A protein and the small-molecule ligand that binds it are described below.
Small molecule (SMILES): Nc1ccn([C@@H]2O[C@H](CO[P](=O)(O)O[C@H]3[C@@H](O)[C@H](n4ccc(N)nc4=O)O[C@@H]3CO[P](=O)(O)O[C@H]3[C@@H](O)[C@H](n4ccc(N)nc4=O)O[C@@H]3CO)[C@@H](O)[C@H]2O)c(=O)n1

Sequence of chain 1.B:
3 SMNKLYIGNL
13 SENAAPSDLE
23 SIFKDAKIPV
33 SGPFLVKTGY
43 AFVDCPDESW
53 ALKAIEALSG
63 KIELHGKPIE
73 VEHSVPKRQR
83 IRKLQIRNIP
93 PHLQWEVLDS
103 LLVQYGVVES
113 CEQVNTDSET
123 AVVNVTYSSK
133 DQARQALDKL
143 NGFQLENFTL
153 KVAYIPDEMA

Sequence of chain 1.A:
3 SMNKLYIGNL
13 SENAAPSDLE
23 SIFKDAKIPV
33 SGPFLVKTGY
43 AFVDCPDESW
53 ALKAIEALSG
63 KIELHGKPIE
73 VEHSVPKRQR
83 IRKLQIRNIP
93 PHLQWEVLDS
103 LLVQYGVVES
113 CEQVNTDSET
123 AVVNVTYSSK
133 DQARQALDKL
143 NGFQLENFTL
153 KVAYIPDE

Binding-site contacts:
Ligand atom C2' contacts residue GLU148 of chain 1.B at 3.5 Å.
Ligand atom C4' contacts residue TYR42 of chain 1.A at 3.6 Å (hydrophobic).
Ligand atom O4' contacts residue TYR8 of chain 1.A at 3.3 Å.
Ligand atom C5 contacts residue ARG82 of chain 1.A at 3.8 Å.
Ligand atom N3 contacts residue HIS75 of chain 1.A at 3.7 Å.
Ligand atom O2 contacts residue VAL77 of chain 1.A at 3.5 Å (h-bond).
Ligand atom C2 contacts residue GLU148 of chain 1.B at 3.6 Å.
Ligand atom N4 contacts residue GLU74 of chain 1.A at 3.2 Å (salt-bridge).
Ligand atom O2' contacts residue LYS39 of chain 1.A at 3.8 Å.
Ligand atom O2' contacts residue GLU148 of chain 1.B at 3.1 Å (salt-bridge).
Ligand atom O2 contacts residue PHE44 of chain 1.A at 3.5 Å.
Ligand atom N3 contacts residue TYR8 of chain 1.A at 3.4 Å.
Ligand atom O2 contacts residue SER76 of chain 1.A at 2.8 Å (h-bond).
Ligand atom N4 contacts residue HIS75 of chain 1.A at 2.9 Å (h-bond).
Ligand atom C6 contacts residue PHE44 of chain 1.A at 3.5 Å (hydrophobic).
Ligand atom C4 contacts residue TYR8 of chain 1.A at 3.4 Å (hydrophobic).
Ligand atom C2 contacts residue SER76 of chain 1.A at 3.6 Å.
Ligand atom C2' contacts residue ARG82 of chain 1.A at 3.6 Å.
Ligand atom C2 contacts residue TYR8 of chain 1.A at 3.6 Å (hydrophobic).
Ligand atom C6 contacts residue ARG82 of chain 1.A at 3.5 Å.
Ligand atom C2 contacts residue VAL77 of chain 1.A at 3.6 Å (hydrophobic).
Ligand atom O2' contacts residue ARG82 of chain 1.A at 3.2 Å (salt-bridge).
Ligand atom O2 contacts residue GLU148 of chain 1.B at 2.9 Å (salt-bridge).
Ligand atom C2 contacts residue LEU37 of chain 1.A at 3.8 Å (hydrophobic).
Ligand atom P contacts residue TYR8 of chain 1.A at 3.4 Å.
Ligand atom C6 contacts residue TYR8 of chain 1.A at 3.3 Å (hydrophobic).
Ligand atom OP1 contacts residue TYR8 of chain 1.A at 3.5 Å (h-bond).
Ligand atom N1 contacts residue ARG82 of chain 1.A at 3.5 Å (salt-bridge).
Ligand atom OP2 contacts residue TYR8 of chain 1.A at 2.4 Å (h-bond).
Ligand atom O2 contacts residue LEU37 of chain 1.A at 3.3 Å.
Ligand atom N3 contacts residue VAL77 of chain 1.A at 3.0 Å (h-bond).
Ligand atom N3 contacts residue GLU148 of chain 1.B at 3.8 Å.
Ligand atom N4 contacts residue TYR8 of chain 1.A at 3.8 Å.
Ligand atom N1 contacts residue TYR8 of chain 1.A at 3.4 Å.
Ligand atom N3 contacts residue SER76 of chain 1.A at 3.3 Å.
Ligand atom C5 contacts residue TYR8 of chain 1.A at 3.5 Å (hydrophobic).
Ligand atom C5' contacts residue TYR42 of chain 1.A at 3.1 Å (hydrophobic).
Ligand atom O4' contacts residue PHE44 of chain 1.A at 3.5 Å.
Ligand atom C5 contacts residue PHE44 of chain 1.A at 3.6 Å (hydrophobic).
Ligand atom C4 contacts residue HIS75 of chain 1.A at 3.8 Å.